This protein binds this small molecule.
Small molecule (SMILES): O=C1Cc2cc(Nc3ncc(C(F)(F)F)c(NCc4cccnc4)n3)ccc2N1

Binding-site contacts:
Ligand atom C25 contacts residue ARG19 of chain 1.A at 3.6 Å.
Ligand atom N29 contacts residue CYS95 of chain 1.A at 2.7 Å (h-bond).
Ligand atom C11 contacts residue LEU146 of chain 1.A at 3.3 Å (hydrophobic).
Ligand atom C11 contacts residue GLU93 of chain 1.A at 3.7 Å.
Ligand atom N27 contacts residue ILE21 of chain 1.A at 3.5 Å (h-bond).
Ligand atom N10 contacts residue LEU94 of chain 1.A at 3.9 Å.
Ligand atom C9 contacts residue CYS95 of chain 1.A at 3.7 Å (hydrophobic).
Ligand atom C13 contacts residue ALA45 of chain 1.A at 3.9 Å (hydrophobic).
Ligand atom C21 contacts residue CYS95 of chain 1.A at 3.4 Å (hydrophobic).
Ligand atom F16 contacts residue MET92 of chain 1.A at 3.4 Å.
Ligand atom F17 contacts residue ALA45 of chain 1.A at 3.4 Å.
Ligand atom C23 contacts residue ILE21 of chain 1.A at 3.7 Å (hydrophobic).
Ligand atom C22 contacts residue GLY98 of chain 1.A at 3.7 Å.
Ligand atom N10 contacts residue LEU146 of chain 1.A at 3.7 Å.
Ligand atom C21 contacts residue GLY98 of chain 1.A at 3.6 Å.
Ligand atom N29 contacts residue LEU94 of chain 1.A at 3.7 Å.
Ligand atom F17 contacts residue MET92 of chain 1.A at 3.4 Å.
Ligand atom C11 contacts residue CYS95 of chain 1.A at 3.7 Å (hydrophobic).
Ligand atom C22 contacts residue CYS95 of chain 1.A at 3.4 Å (hydrophobic).
Ligand atom F16 contacts residue VAL77 of chain 1.A at 3.8 Å.
Ligand atom C7 contacts residue VAL29 of chain 1.A at 3.5 Å (hydrophobic).
Ligand atom C26 contacts residue ARG19 of chain 1.A at 3.5 Å.
Ligand atom C9 contacts residue LEU94 of chain 1.A at 3.9 Å (hydrophobic).
Ligand atom C25 contacts residue THR96 of chain 1.A at 3.8 Å.
Ligand atom C22 contacts residue THR96 of chain 1.A at 3.7 Å.
Ligand atom F18 contacts residue LEU146 of chain 1.A at 3.8 Å.
Ligand atom N10 contacts residue CYS95 of chain 1.A at 2.9 Å (h-bond).
Ligand atom C20 contacts residue ILE21 of chain 1.A at 3.9 Å (hydrophobic).
Ligand atom C4 contacts residue GLU99 of chain 1.A at 3.7 Å.
Ligand atom N8 contacts residue VAL29 of chain 1.A at 3.9 Å.
Ligand atom C19 contacts residue ILE21 of chain 1.A at 3.6 Å (hydrophobic).
Ligand atom F18 contacts residue GLY156 of chain 1.A at 3.7 Å.
Ligand atom C20 contacts residue GLY98 of chain 1.A at 3.8 Å.
Ligand atom C11 contacts residue ALA45 of chain 1.A at 3.8 Å (hydrophobic).
Ligand atom O28 contacts residue ARG19 of chain 1.A at 3.0 Å (salt-bridge).
Ligand atom C3 contacts residue LEU146 of chain 1.A at 3.9 Å (hydrophobic).
Ligand atom C12 contacts residue ALA45 of chain 1.A at 3.6 Å (hydrophobic).
Ligand atom N14 contacts residue ILE21 of chain 1.A at 3.9 Å.
Ligand atom C21 contacts residue ILE21 of chain 1.A at 3.8 Å (hydrophobic).
Ligand atom C12 contacts residue LEU146 of chain 1.A at 3.5 Å (hydrophobic).

Sequence of chain 1.A:
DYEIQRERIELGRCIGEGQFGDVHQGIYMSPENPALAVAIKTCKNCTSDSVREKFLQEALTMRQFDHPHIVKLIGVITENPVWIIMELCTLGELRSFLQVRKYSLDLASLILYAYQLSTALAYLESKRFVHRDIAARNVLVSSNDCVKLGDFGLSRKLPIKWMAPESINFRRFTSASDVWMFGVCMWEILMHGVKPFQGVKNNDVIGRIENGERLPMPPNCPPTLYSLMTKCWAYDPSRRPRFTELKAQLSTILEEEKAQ